Sequence of chain 1.B:
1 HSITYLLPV

This protein binds this small molecule.
Small molecule (SMILES): Nc1nc(NC2CC2)c2ncn([C@H]3C=C[C@@H](CO)C3)c2n1

Binding-site contacts:
Ligand atom C07 contacts residue TYR100 of chain 1.A at 3.7 Å (hydrophobic).
Ligand atom C12 contacts residue VAL9 of chain 1.B at 3.7 Å (hydrophobic).
Ligand atom N02 contacts residue TYR75 of chain 1.A at 3.7 Å.
Ligand atom C01 contacts residue TRP148 of chain 1.A at 3.6 Å (hydrophobic).
Ligand atom C02 contacts residue VAL98 of chain 1.A at 3.8 Å (hydrophobic).
Ligand atom C contacts residue ILE96 of chain 1.A at 3.8 Å (hydrophobic).
Ligand atom C11 contacts residue SER117 of chain 1.A at 3.4 Å.
Ligand atom C10 contacts residue TRP148 of chain 1.A at 3.6 Å (hydrophobic).
Ligand atom C contacts residue SER117 of chain 1.A at 3.2 Å.
Ligand atom C01 contacts residue ASP115 of chain 1.A at 3.7 Å.
Ligand atom C12 contacts residue SER117 of chain 1.A at 3.3 Å.
Ligand atom C10 contacts residue VAL98 of chain 1.A at 3.6 Å (hydrophobic).
Ligand atom C08 contacts residue TYR100 of chain 1.A at 3.5 Å (hydrophobic).
Ligand atom N05 contacts residue SER117 of chain 1.A at 3.3 Å (h-bond).
Ligand atom N05 contacts residue ILE125 of chain 1.A at 3.0 Å (h-bond).
Ligand atom C03 contacts residue TYR75 of chain 1.A at 3.7 Å (hydrophobic).
Ligand atom C07 contacts residue ILE3 of chain 1.B at 3.8 Å (hydrophobic).
Ligand atom N05 contacts residue ASP115 of chain 1.A at 3.4 Å (salt-bridge).
Ligand atom C06 contacts residue ILE3 of chain 1.B at 3.5 Å (hydrophobic).
Ligand atom C08 contacts residue TYR75 of chain 1.A at 3.5 Å (hydrophobic).
Ligand atom O contacts residue TYR10 of chain 1.A at 3.7 Å.
Ligand atom C09 contacts residue ASP115 of chain 1.A at 3.2 Å.
Ligand atom N04 contacts residue SER117 of chain 1.A at 2.8 Å (h-bond).
Ligand atom C11 contacts residue ASP115 of chain 1.A at 3.4 Å.
Ligand atom N contacts residue VAL9 of chain 1.B at 3.5 Å.
Ligand atom O contacts residue TYR75 of chain 1.A at 2.7 Å (h-bond).
Ligand atom N01 contacts residue ASP115 of chain 1.A at 2.7 Å (salt-bridge).
Ligand atom C13 contacts residue TYR124 of chain 1.A at 3.8 Å (hydrophobic).
Ligand atom C02 contacts residue TRP148 of chain 1.A at 3.6 Å (hydrophobic).
Ligand atom N05 contacts residue GLN116 of chain 1.A at 3.5 Å.
Ligand atom C contacts residue TYR124 of chain 1.A at 3.9 Å (hydrophobic).
Ligand atom C13 contacts residue VAL9 of chain 1.B at 3.7 Å (hydrophobic).
Ligand atom N01 contacts residue TRP148 of chain 1.A at 3.6 Å.
Ligand atom N04 contacts residue ILE125 of chain 1.A at 3.6 Å.
Ligand atom C11 contacts residue TRP148 of chain 1.A at 3.7 Å (hydrophobic).
Ligand atom C10 contacts residue SER117 of chain 1.A at 3.8 Å.
Ligand atom C04 contacts residue ASP115 of chain 1.A at 3.6 Å.
Ligand atom N04 contacts residue TRP148 of chain 1.A at 3.6 Å.
Ligand atom C12 contacts residue TYR124 of chain 1.A at 3.6 Å (hydrophobic).
Ligand atom C08 contacts residue TYR10 of chain 1.A at 3.5 Å (hydrophobic).

Sequence of chain 1.A:
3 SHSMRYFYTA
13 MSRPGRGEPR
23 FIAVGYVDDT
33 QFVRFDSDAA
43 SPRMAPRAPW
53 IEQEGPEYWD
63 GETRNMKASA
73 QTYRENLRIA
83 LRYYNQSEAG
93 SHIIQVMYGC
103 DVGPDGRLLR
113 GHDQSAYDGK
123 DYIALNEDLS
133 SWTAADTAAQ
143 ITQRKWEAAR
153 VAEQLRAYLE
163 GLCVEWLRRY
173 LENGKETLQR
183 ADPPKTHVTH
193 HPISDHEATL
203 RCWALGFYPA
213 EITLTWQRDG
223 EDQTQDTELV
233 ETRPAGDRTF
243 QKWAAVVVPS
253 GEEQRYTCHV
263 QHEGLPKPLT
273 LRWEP